Sequence of chain 1.A:
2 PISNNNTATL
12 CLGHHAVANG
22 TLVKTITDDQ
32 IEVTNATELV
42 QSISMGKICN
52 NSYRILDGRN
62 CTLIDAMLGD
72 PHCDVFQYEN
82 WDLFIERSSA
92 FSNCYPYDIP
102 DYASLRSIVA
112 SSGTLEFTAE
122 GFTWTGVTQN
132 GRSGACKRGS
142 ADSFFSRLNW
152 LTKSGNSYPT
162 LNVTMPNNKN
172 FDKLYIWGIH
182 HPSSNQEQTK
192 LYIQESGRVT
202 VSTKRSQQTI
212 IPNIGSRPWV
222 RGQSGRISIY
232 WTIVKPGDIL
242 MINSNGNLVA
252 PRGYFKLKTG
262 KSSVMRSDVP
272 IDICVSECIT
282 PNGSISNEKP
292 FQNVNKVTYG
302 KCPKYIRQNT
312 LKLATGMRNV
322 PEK

Binding-site contacts:
Ligand atom C8 contacts residue MET242 of chain 1.C at 3.9 Å (hydrophobic).
Ligand atom C6 contacts residue THR165 of chain 1.C at 4.4 Å.
Ligand atom C7 contacts residue ASN163 of chain 1.C at 3.1 Å.
Ligand atom C8 contacts residue ASN163 of chain 1.C at 4.4 Å.
Ligand atom C7 contacts residue MET242 of chain 1.C at 4.0 Å (hydrophobic).
Ligand atom O3 contacts residue TRP220 of chain 1.A at 3.8 Å.
Ligand atom O7 contacts residue PRO219 of chain 1.A at 3.7 Å.
Ligand atom C5 contacts residue ASN163 of chain 1.C at 3.6 Å.
Ligand atom C1 contacts residue ASN163 of chain 1.C at 1.5 Å.
Ligand atom C3 contacts residue SER217 of chain 1.A at 4.1 Å.
Ligand atom C8 contacts residue THR165 of chain 1.C at 3.9 Å.
Ligand atom C3 contacts residue TRP220 of chain 1.A at 4.4 Å (hydrophobic).
Ligand atom C8 contacts residue ILE240 of chain 1.C at 3.4 Å (hydrophobic).
Ligand atom N2 contacts residue SER217 of chain 1.A at 3.3 Å (h-bond).
Ligand atom O7 contacts residue TRP220 of chain 1.A at 3.1 Å (h-bond).
Ligand atom O4 contacts residue TRP220 of chain 1.A at 4.0 Å.
Ligand atom C7 contacts residue SER217 of chain 1.A at 4.0 Å.
Ligand atom C2 contacts residue ASN163 of chain 1.C at 2.5 Å.
Ligand atom O7 contacts residue MET242 of chain 1.C at 3.7 Å.
Ligand atom C3 contacts residue TRP220 of chain 1.A at 4.4 Å (hydrophobic).
Ligand atom C4 contacts residue TRP220 of chain 1.A at 3.9 Å (hydrophobic).
Ligand atom O5 contacts residue TRP220 of chain 1.A at 4.3 Å.
Ligand atom C1 contacts residue SER217 of chain 1.A at 4.1 Å.
Ligand atom O7 contacts residue ASN163 of chain 1.C at 2.8 Å (h-bond).
Ligand atom C4 contacts residue TRP220 of chain 1.A at 4.5 Å (hydrophobic).
Ligand atom O5 contacts residue ASN163 of chain 1.C at 2.3 Å (h-bond).
Ligand atom C5 contacts residue MET242 of chain 1.C at 3.9 Å (hydrophobic).
Ligand atom C2 contacts residue SER217 of chain 1.A at 4.0 Å.
Ligand atom C3 contacts residue ASN163 of chain 1.C at 3.9 Å.
Ligand atom C6 contacts residue MET242 of chain 1.C at 4.2 Å (hydrophobic).
Ligand atom C7 contacts residue TRP220 of chain 1.A at 4.3 Å (hydrophobic).
Ligand atom C6 contacts residue TRP220 of chain 1.A at 4.3 Å (hydrophobic).
Ligand atom C5 contacts residue TRP220 of chain 1.A at 4.0 Å (hydrophobic).
Ligand atom C4 contacts residue ASN163 of chain 1.C at 4.3 Å.
Ligand atom C8 contacts residue SER217 of chain 1.A at 4.1 Å.
Ligand atom C1 contacts residue TRP220 of chain 1.A at 4.2 Å (hydrophobic).
Ligand atom N2 contacts residue ASN163 of chain 1.C at 3.0 Å (h-bond).
Ligand atom C2 contacts residue TRP220 of chain 1.A at 4.2 Å (hydrophobic).

Sequence of chain 1.C:
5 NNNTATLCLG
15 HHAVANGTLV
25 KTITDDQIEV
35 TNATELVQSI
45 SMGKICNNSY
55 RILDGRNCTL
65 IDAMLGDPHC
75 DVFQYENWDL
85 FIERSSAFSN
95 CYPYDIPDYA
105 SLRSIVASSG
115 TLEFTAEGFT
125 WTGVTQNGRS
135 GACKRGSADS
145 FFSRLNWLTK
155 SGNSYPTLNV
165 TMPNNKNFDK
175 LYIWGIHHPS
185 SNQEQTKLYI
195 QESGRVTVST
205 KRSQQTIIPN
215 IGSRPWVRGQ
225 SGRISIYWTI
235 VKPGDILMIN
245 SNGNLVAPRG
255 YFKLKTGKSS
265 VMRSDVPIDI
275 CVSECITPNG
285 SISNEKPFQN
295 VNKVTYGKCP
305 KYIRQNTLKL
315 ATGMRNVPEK

This small molecule binds to this protein.
Small molecule (SMILES): CC(=O)N[C@H]1[C@H](O[C@H]2[C@H](O)[C@@H](NC(C)=O)CO[C@@H]2CO)O[C@H](CO)[C@@H](O[C@@H]2O[C@H](CO[C@H]3O[C@H](CO)[C@@H](O)[C@H](O)[C@@H]3O)[C@@H](O)[C@H](O[C@H]3O[C@H](CO)[C@@H](O)[C@H](O)[C@@H]3O)[C@@H]2O)[C@@H]1O